Binding-site contacts:
Ligand atom CE3 contacts residue ARG75 of chain 1.A at 3.7 Å.
Ligand atom CZ2 contacts residue ALA76 of chain 1.A at 4.3 Å (hydrophobic).
Ligand atom CZ2 contacts residue ARG75 of chain 1.A at 4.4 Å.
Ligand atom O contacts residue ALA73 of chain 1.A at 4.2 Å.
Ligand atom CH2 contacts residue ARG75 of chain 1.A at 3.9 Å.
Ligand atom CZ3 contacts residue ARG75 of chain 1.A at 3.5 Å.
Ligand atom CE2 contacts residue ALA76 of chain 1.A at 4.3 Å (hydrophobic).
Ligand atom C contacts residue ARG75 of chain 1.A at 4.0 Å.
Ligand atom OXT contacts residue ARG75 of chain 1.A at 3.7 Å.
Ligand atom CD2 contacts residue ARG75 of chain 1.A at 4.3 Å.
Ligand atom NE1 contacts residue ALA76 of chain 1.A at 4.1 Å.
Ligand atom O contacts residue GLY74 of chain 1.A at 3.4 Å.
Ligand atom O contacts residue ARG75 of chain 1.A at 2.8 Å (salt-bridge).

Sequence of chain 1.A:
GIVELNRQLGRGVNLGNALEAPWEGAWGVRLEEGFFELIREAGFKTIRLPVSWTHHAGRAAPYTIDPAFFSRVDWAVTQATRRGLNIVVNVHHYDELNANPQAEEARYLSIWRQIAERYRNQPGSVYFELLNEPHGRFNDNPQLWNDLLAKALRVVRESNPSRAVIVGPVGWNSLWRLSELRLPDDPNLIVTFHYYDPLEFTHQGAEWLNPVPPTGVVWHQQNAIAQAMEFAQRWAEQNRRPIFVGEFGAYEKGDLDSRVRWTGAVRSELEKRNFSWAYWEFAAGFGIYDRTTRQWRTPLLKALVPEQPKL

The protein below binds the small molecule below.
Small molecule (SMILES): N[C@@H](Cc1c[nH]c2ccccc12)C(=O)O